Sequence of chain 1.C:
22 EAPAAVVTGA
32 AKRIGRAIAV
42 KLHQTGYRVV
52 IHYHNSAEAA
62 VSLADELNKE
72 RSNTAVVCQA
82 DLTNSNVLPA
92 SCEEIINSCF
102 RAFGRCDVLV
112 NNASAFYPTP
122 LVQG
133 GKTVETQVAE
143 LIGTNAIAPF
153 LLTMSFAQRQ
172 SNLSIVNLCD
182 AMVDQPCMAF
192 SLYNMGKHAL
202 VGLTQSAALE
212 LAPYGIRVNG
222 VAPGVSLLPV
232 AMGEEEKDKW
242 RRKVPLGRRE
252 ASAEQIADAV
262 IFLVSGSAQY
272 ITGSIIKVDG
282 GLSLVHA

Binding-site contacts:
Ligand atom C5 contacts residue GOL1 of chain 1.P at 3.5 Å.
Ligand atom SAL contacts residue PRO230 of chain 1.C at 3.8 Å.
Ligand atom CAC contacts residue GOL1 of chain 1.P at 3.7 Å.
Ligand atom CAC contacts residue TRP241 of chain 1.C at 3.7 Å (hydrophobic).
Ligand atom N3 contacts residue PHE117 of chain 1.C at 3.9 Å.
Ligand atom NAB contacts residue PHE117 of chain 1.C at 3.5 Å.
Ligand atom C6 contacts residue PHE117 of chain 1.C at 3.6 Å (hydrophobic).
Ligand atom SAL contacts residue LEU228 of chain 1.C at 3.8 Å.
Ligand atom C6 contacts residue NAP1 of chain 1.M at 3.6 Å.
Ligand atom SAL contacts residue NAP1 of chain 1.M at 3.6 Å (h-bond).
Ligand atom CAF contacts residue LEU229 of chain 1.C at 3.7 Å (hydrophobic).
Ligand atom CAG contacts residue PHE117 of chain 1.C at 3.5 Å (hydrophobic).
Ligand atom N1 contacts residue NAP1 of chain 1.M at 2.9 Å (h-bond).
Ligand atom NAA contacts residue NAP1 of chain 1.M at 3.3 Å.
Ligand atom NAB contacts residue SER115 of chain 1.C at 3.0 Å (h-bond).
Ligand atom CAD contacts residue GOL1 of chain 1.O at 3.9 Å.
Ligand atom NAA contacts residue ASP181 of chain 1.C at 3.7 Å.
Ligand atom CAI contacts residue PRO230 of chain 1.C at 3.9 Å (hydrophobic).
Ligand atom NAB contacts residue NAP1 of chain 1.M at 3.0 Å (h-bond).
Ligand atom CAI contacts residue NAP1 of chain 1.M at 3.2 Å.
Ligand atom CAE contacts residue GOL1 of chain 1.P at 3.6 Å.
Ligand atom CAC contacts residue MET233 of chain 1.C at 3.8 Å (hydrophobic).
Ligand atom CAI contacts residue LEU228 of chain 1.C at 3.5 Å (hydrophobic).
Ligand atom C2 contacts residue NAP1 of chain 1.M at 3.5 Å.
Ligand atom NAA contacts residue TYR194 of chain 1.C at 2.9 Å (h-bond).
Ligand atom CAN contacts residue PRO230 of chain 1.C at 3.7 Å (hydrophobic).
Ligand atom C6 contacts residue GOL1 of chain 1.P at 3.8 Å.
Ligand atom CAE contacts residue PHE117 of chain 1.C at 3.7 Å (hydrophobic).
Ligand atom NAA contacts residue PHE117 of chain 1.C at 3.8 Å.
Ligand atom N1 contacts residue TYR194 of chain 1.C at 3.8 Å.
Ligand atom CAG contacts residue PRO230 of chain 1.C at 3.6 Å (hydrophobic).
Ligand atom C5 contacts residue NAP1 of chain 1.M at 3.6 Å.
Ligand atom C6 contacts residue TYR194 of chain 1.C at 3.8 Å (hydrophobic).
Ligand atom CAN contacts residue GOL1 of chain 1.P at 3.8 Å.
Ligand atom N3 contacts residue NAP1 of chain 1.M at 3.2 Å (h-bond).
Ligand atom C2 contacts residue PHE117 of chain 1.C at 3.4 Å (hydrophobic).
Ligand atom N1 contacts residue PHE117 of chain 1.C at 3.7 Å.
Ligand atom NAA contacts residue GOL1 of chain 1.P at 3.0 Å (h-bond).
Ligand atom C4 contacts residue NAP1 of chain 1.M at 3.7 Å.
Ligand atom SAL contacts residue ARG34 of chain 1.C at 3.6 Å.

A protein and the small-molecule ligand that binds it are described below.
Small molecule (SMILES): Nc1cc(SCc2ccccc2)nc(N)n1